This protein binds this small molecule.
Small molecule (SMILES): CC(=O)N[C@H]1[C@H](O[C@H]2[C@H](O)[C@@H](NC(C)=O)CO[C@@H]2CO)O[C@H](CO)[C@@H](O)[C@@H]1O

Binding-site contacts:
Ligand atom C4 contacts residue ASN66 of chain 5.A at 4.2 Å.
Ligand atom C5 contacts residue ASN66 of chain 5.A at 3.7 Å.
Ligand atom C2 contacts residue TRP358 of chain 5.A at 4.5 Å (hydrophobic).
Ligand atom C6 contacts residue TRP358 of chain 5.A at 3.8 Å (hydrophobic).
Ligand atom C1 contacts residue ASN66 of chain 5.A at 1.4 Å.
Ligand atom O6 contacts residue TRP358 of chain 5.A at 3.7 Å.
Ligand atom C3 contacts residue ASN66 of chain 5.A at 3.8 Å.
Ligand atom O5 contacts residue ASN66 of chain 5.A at 2.4 Å (h-bond).
Ligand atom O4 contacts residue TRP358 of chain 5.A at 4.1 Å.
Ligand atom C4 contacts residue TRP358 of chain 5.A at 3.7 Å (hydrophobic).
Ligand atom C7 contacts residue ASN66 of chain 5.A at 3.5 Å.
Ligand atom O7 contacts residue ASN66 of chain 5.A at 3.8 Å.
Ligand atom C1 contacts residue TRP358 of chain 5.A at 4.2 Å (hydrophobic).
Ligand atom O6 contacts residue ASN66 of chain 5.A at 4.5 Å.
Ligand atom O3 contacts residue TRP358 of chain 5.A at 4.3 Å.
Ligand atom C2 contacts residue ASN66 of chain 5.A at 2.4 Å.
Ligand atom C5 contacts residue TRP358 of chain 5.A at 4.2 Å (hydrophobic).
Ligand atom N2 contacts residue ASN66 of chain 5.A at 2.9 Å (h-bond).
Ligand atom O5 contacts residue TRP358 of chain 5.A at 4.0 Å.

Sequence of chain 5.A:
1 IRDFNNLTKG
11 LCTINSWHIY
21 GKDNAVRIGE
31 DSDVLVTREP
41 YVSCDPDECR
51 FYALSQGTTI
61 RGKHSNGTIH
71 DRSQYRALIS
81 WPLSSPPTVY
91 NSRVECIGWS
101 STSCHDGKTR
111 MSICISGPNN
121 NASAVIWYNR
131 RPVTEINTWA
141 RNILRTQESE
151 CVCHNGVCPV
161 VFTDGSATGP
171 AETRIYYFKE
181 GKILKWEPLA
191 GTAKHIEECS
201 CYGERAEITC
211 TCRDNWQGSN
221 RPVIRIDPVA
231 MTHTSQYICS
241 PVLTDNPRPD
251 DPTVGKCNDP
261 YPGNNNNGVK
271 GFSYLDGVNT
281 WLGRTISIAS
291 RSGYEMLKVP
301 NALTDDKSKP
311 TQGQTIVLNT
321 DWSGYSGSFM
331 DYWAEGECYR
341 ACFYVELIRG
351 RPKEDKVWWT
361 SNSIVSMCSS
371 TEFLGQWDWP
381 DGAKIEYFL